This small molecule binds to this protein.
Small molecule (SMILES): Cc1cc(CCCOc2c(C)cc(-c3noc(C(F)(F)F)n3)cc2C)on1

Sequence of chain 14.A:
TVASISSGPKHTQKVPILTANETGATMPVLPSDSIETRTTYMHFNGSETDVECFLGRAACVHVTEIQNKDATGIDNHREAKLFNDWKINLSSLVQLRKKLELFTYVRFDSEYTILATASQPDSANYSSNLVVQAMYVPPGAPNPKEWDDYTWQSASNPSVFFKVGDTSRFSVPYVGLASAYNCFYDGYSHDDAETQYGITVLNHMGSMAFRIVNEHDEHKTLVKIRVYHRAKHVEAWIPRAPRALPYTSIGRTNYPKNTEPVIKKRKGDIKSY

Binding-site contacts:
Ligand atom F3 contacts residue ALA150 of chain 14.A at 3.0 Å.
Ligand atom C4 contacts residue TYR197 of chain 14.A at 3.7 Å (hydrophobic).
Ligand atom F3 contacts residue PRO174 of chain 14.A at 3.1 Å.
Ligand atom C3B contacts residue MET224 of chain 14.A at 3.6 Å (hydrophobic).
Ligand atom F1 contacts residue PHE186 of chain 14.A at 3.3 Å.
Ligand atom O1 contacts residue MET221 of chain 14.A at 3.7 Å.
Ligand atom CM4 contacts residue ALA150 of chain 14.A at 3.7 Å (hydrophobic).
Ligand atom C2A contacts residue TYR152 of chain 14.A at 3.5 Å (hydrophobic).
Ligand atom C3C contacts residue TYR128 of chain 14.A at 3.1 Å (hydrophobic).
Ligand atom CM4 contacts residue PHE186 of chain 14.A at 3.5 Å (hydrophobic).
Ligand atom C2C contacts residue TYR128 of chain 14.A at 3.2 Å (hydrophobic).
Ligand atom C1C contacts residue TYR197 of chain 14.A at 3.7 Å (hydrophobic).
Ligand atom F2 contacts residue VAL176 of chain 14.A at 2.7 Å.
Ligand atom CM2 contacts residue TYR128 of chain 14.A at 3.4 Å (hydrophobic).
Ligand atom F2 contacts residue PHE186 of chain 14.A at 3.1 Å.
Ligand atom C3A contacts residue PHE186 of chain 14.A at 3.1 Å (hydrophobic).
Ligand atom N3A contacts residue TYR152 of chain 14.A at 3.5 Å.
Ligand atom CM6 contacts residue TYR152 of chain 14.A at 3.4 Å (hydrophobic).
Ligand atom O1A contacts residue PRO174 of chain 14.A at 3.4 Å.
Ligand atom O1A contacts residue PHE186 of chain 14.A at 3.4 Å.
Ligand atom N1A contacts residue PHE186 of chain 14.A at 3.5 Å.
Ligand atom CM4 contacts residue VAL176 of chain 14.A at 3.7 Å (hydrophobic).
Ligand atom C4 contacts residue LEU106 of chain 14.A at 3.3 Å (hydrophobic).
Ligand atom CM2 contacts residue MET224 of chain 14.A at 3.5 Å (hydrophobic).
Ligand atom F3 contacts residue TYR152 of chain 14.A at 3.6 Å.
Ligand atom N1A contacts residue PRO174 of chain 14.A at 3.5 Å.
Ligand atom O1A contacts residue ALA24 of chain 14.C at 3.4 Å.
Ligand atom F3 contacts residue SER175 of chain 14.A at 2.8 Å.
Ligand atom CM3 contacts residue ASN219 of chain 14.A at 3.5 Å.
Ligand atom F1 contacts residue MET224 of chain 14.A at 3.7 Å.
Ligand atom CM6 contacts residue VAL191 of chain 14.A at 3.7 Å (hydrophobic).
Ligand atom C5B contacts residue TYR152 of chain 14.A at 3.4 Å (hydrophobic).
Ligand atom F3 contacts residue VAL176 of chain 14.A at 3.6 Å.
Ligand atom C3 contacts residue LEU106 of chain 14.A at 3.4 Å (hydrophobic).
Ligand atom C4B contacts residue TYR152 of chain 14.A at 3.6 Å (hydrophobic).
Ligand atom C6B contacts residue TYR152 of chain 14.A at 3.6 Å (hydrophobic).
Ligand atom N1A contacts residue ALA24 of chain 14.C at 3.3 Å.
Ligand atom N3A contacts residue PHE186 of chain 14.A at 3.1 Å.
Ligand atom C1C contacts residue TYR128 of chain 14.A at 3.3 Å (hydrophobic).
Ligand atom C2A contacts residue PHE186 of chain 14.A at 3.3 Å (hydrophobic).

Sequence of chain 15.C:
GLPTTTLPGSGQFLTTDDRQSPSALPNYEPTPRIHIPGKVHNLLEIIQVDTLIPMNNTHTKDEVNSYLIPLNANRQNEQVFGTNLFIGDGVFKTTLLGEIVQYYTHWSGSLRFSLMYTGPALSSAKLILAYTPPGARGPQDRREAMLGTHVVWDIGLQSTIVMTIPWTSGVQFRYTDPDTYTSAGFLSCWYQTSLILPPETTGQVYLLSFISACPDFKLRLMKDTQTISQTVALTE

Sequence of chain 14.C:
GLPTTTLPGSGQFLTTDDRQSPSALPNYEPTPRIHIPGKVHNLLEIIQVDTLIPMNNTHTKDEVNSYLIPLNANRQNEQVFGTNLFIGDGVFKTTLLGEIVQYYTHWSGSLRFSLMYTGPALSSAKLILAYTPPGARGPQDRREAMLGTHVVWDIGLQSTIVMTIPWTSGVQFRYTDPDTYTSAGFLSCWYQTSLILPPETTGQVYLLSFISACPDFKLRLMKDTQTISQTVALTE